Sequence of chain 1.C:
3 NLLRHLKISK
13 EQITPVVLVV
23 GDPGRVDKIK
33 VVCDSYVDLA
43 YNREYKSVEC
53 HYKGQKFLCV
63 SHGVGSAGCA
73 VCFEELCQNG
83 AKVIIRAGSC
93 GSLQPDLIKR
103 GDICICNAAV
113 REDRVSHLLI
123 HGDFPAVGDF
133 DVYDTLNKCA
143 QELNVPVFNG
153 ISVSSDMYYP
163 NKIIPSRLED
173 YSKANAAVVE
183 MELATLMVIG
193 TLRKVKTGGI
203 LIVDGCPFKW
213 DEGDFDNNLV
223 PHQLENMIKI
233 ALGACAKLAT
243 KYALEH

Binding-site contacts:
Ligand atom O6 contacts residue GLY93 of chain 1.C at 3.3 Å.
Ligand atom N7 contacts residue ASP206 of chain 1.C at 2.8 Å (salt-bridge).
Ligand atom O6 contacts residue TRP212 of chain 1.C at 3.4 Å.
Ligand atom C5 contacts residue CYS92 of chain 1.C at 3.7 Å (hydrophobic).
Ligand atom C6 contacts residue TYR160 of chain 1.C at 4.1 Å (hydrophobic).
Ligand atom N9 contacts residue R1X1 of chain 1.Y at 2.7 Å.
Ligand atom C8 contacts residue SER91 of chain 1.C at 3.6 Å.
Ligand atom N3 contacts residue TYR160 of chain 1.C at 3.8 Å.
Ligand atom N9 contacts residue CYS92 of chain 1.C at 3.8 Å.
Ligand atom C4 contacts residue VAL181 of chain 1.C at 3.8 Å (hydrophobic).
Ligand atom C5 contacts residue GLY93 of chain 1.C at 3.5 Å.
Ligand atom N3 contacts residue R1X1 of chain 1.Y at 3.8 Å.
Ligand atom C8 contacts residue GLY93 of chain 1.C at 4.0 Å.
Ligand atom N1 contacts residue TRP212 of chain 1.C at 4.1 Å.
Ligand atom O6 contacts residue ASP206 of chain 1.C at 4.1 Å.
Ligand atom C6 contacts residue GLY93 of chain 1.C at 3.7 Å.
Ligand atom C5 contacts residue VAL181 of chain 1.C at 3.9 Å (hydrophobic).
Ligand atom N3 contacts residue MET183 of chain 1.C at 3.7 Å.
Ligand atom C4 contacts residue TYR160 of chain 1.C at 3.9 Å (hydrophobic).
Ligand atom O6 contacts residue PRO209 of chain 1.C at 3.9 Å.
Ligand atom N1 contacts residue TYR160 of chain 1.C at 4.0 Å.
Ligand atom C6 contacts residue TRP212 of chain 1.C at 3.9 Å (hydrophobic).
Ligand atom C5 contacts residue ASP206 of chain 1.C at 4.0 Å.
Ligand atom N9 contacts residue SER91 of chain 1.C at 3.6 Å.
Ligand atom C4 contacts residue R1X1 of chain 1.Y at 3.7 Å.
Ligand atom N3 contacts residue GLU182 of chain 1.C at 3.6 Å.
Ligand atom C2 contacts residue GLU182 of chain 1.C at 4.1 Å.
Ligand atom C2 contacts residue MET183 of chain 1.C at 4.1 Å (hydrophobic).
Ligand atom C5 contacts residue TYR160 of chain 1.C at 4.0 Å (hydrophobic).
Ligand atom N7 contacts residue CYS92 of chain 1.C at 3.2 Å.
Ligand atom N1 contacts residue VAL181 of chain 1.C at 3.9 Å.
Ligand atom C6 contacts residue VAL181 of chain 1.C at 4.0 Å (hydrophobic).
Ligand atom C2 contacts residue TYR160 of chain 1.C at 3.6 Å (hydrophobic).
Ligand atom N3 contacts residue VAL181 of chain 1.C at 3.9 Å.
Ligand atom N7 contacts residue GLY93 of chain 1.C at 3.4 Å (h-bond).
Ligand atom C2 contacts residue VAL181 of chain 1.C at 4.0 Å (hydrophobic).
Ligand atom C8 contacts residue R1X1 of chain 1.Y at 3.6 Å.
Ligand atom C4 contacts residue GLU182 of chain 1.C at 4.1 Å.
Ligand atom C8 contacts residue CYS92 of chain 1.C at 3.3 Å (hydrophobic).
Ligand atom C8 contacts residue ASP206 of chain 1.C at 3.2 Å.

The small molecule below binds the protein below.
Small molecule (SMILES): O=c1[nH]cnc2nc[nH]c12